A small-molecule ligand and the protein it binds are described below.
Small molecule (SMILES): O=[N+]([O-])c1ccc(O[C@@H]2O[C@@H](CO)[C@@H](O)[C@@H](O)[C@@H]2O)cc1

Sequence of chain 1.A:
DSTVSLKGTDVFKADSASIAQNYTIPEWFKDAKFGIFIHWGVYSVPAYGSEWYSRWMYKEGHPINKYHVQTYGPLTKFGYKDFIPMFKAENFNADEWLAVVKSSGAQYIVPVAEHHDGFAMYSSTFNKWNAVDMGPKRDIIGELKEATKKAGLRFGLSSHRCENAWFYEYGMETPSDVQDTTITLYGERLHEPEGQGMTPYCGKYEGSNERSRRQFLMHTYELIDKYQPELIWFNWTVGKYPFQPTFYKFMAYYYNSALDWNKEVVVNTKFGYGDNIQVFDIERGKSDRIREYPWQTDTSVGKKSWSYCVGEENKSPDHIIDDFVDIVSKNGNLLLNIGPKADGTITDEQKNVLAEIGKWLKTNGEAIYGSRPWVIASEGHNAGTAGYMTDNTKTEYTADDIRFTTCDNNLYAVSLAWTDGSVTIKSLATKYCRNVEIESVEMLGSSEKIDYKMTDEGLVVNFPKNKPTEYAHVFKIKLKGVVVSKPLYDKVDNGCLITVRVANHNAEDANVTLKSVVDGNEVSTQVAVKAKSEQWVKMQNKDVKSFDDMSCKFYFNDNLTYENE

Binding-site contacts:
Ligand atom C4 contacts residue HIS70 of chain 1.A at 3.8 Å.
Ligand atom O3 contacts residue HIS146 of chain 1.A at 3.1 Å.
Ligand atom C2 contacts residue HIS147 of chain 1.A at 3.4 Å.
Ligand atom O4 contacts residue HIS146 of chain 1.A at 3.3 Å (h-bond).
Ligand atom O2' contacts residue TYR419 of chain 1.A at 3.7 Å.
Ligand atom O6 contacts residue GLU314 of chain 1.A at 3.3 Å.
Ligand atom C3 contacts residue TRP83 of chain 1.A at 3.6 Å (hydrophobic).
Ligand atom O6 contacts residue TRP264 of chain 1.A at 3.8 Å.
Ligand atom O6 contacts residue ASP329 of chain 1.A at 2.7 Å (salt-bridge).
Ligand atom C2' contacts residue TRP267 of chain 1.A at 3.3 Å (hydrophobic).
Ligand atom C5 contacts residue TRP337 of chain 1.A at 3.6 Å (hydrophobic).
Ligand atom C4 contacts residue TRP337 of chain 1.A at 3.8 Å (hydrophobic).
Ligand atom C3' contacts residue TYR419 of chain 1.A at 3.6 Å (hydrophobic).
Ligand atom C6 contacts residue ASP329 of chain 1.A at 3.6 Å.
Ligand atom O2 contacts residue HIS147 of chain 1.A at 3.2 Å (h-bond).
Ligand atom O2 contacts residue TRP267 of chain 1.A at 3.4 Å.
Ligand atom O1 contacts residue GLU314 of chain 1.A at 3.0 Å (salt-bridge).
Ligand atom C2' contacts residue GLU314 of chain 1.A at 3.3 Å.
Ligand atom O5 contacts residue ASN266 of chain 1.A at 3.0 Å (h-bond).
Ligand atom N1' contacts residue TYR419 of chain 1.A at 3.7 Å.
Ligand atom O3 contacts residue GLU82 of chain 1.A at 3.0 Å (salt-bridge).
Ligand atom C2 contacts residue TRP83 of chain 1.A at 3.6 Å (hydrophobic).
Ligand atom C3' contacts residue TRP267 of chain 1.A at 3.5 Å (hydrophobic).
Ligand atom O4 contacts residue HIS70 of chain 1.A at 3.1 Å (h-bond).
Ligand atom C3 contacts residue GLU82 of chain 1.A at 3.6 Å.
Ligand atom C6 contacts residue TRP337 of chain 1.A at 3.5 Å (hydrophobic).
Ligand atom O4 contacts residue ASN266 of chain 1.A at 3.2 Å (h-bond).
Ligand atom O4 contacts residue HIS191 of chain 1.A at 3.4 Å.
Ligand atom C1 contacts residue ASN266 of chain 1.A at 3.2 Å.
Ligand atom O5 contacts residue LYS301 of chain 1.A at 3.2 Å (salt-bridge).
Ligand atom O3 contacts residue TRP83 of chain 1.A at 3.2 Å (h-bond).
Ligand atom C5 contacts residue GLU314 of chain 1.A at 3.5 Å.
Ligand atom C1' contacts residue GLU314 of chain 1.A at 3.5 Å.
Ligand atom O2 contacts residue TRP83 of chain 1.A at 2.6 Å (h-bond).
Ligand atom O6 contacts residue LYS301 of chain 1.A at 3.0 Å (salt-bridge).
Ligand atom C4' contacts residue TYR419 of chain 1.A at 3.6 Å (hydrophobic).
Ligand atom O6 contacts residue TRP337 of chain 1.A at 3.3 Å.
Ligand atom C2 contacts residue ASN266 of chain 1.A at 3.3 Å.
Ligand atom C6' contacts residue TRP83 of chain 1.A at 3.8 Å (hydrophobic).
Ligand atom O5 contacts residue GLU314 of chain 1.A at 3.6 Å.